Binding-site contacts:
Ligand atom C2 contacts residue ASN264 of chain 1.A at 2.6 Å.
Ligand atom C5 contacts residue THR266 of chain 1.A at 4.0 Å.
Ligand atom C7 contacts residue ASN264 of chain 1.A at 3.3 Å.
Ligand atom C8 contacts residue ASN264 of chain 1.A at 4.5 Å.
Ligand atom C5 contacts residue ASN264 of chain 1.A at 3.5 Å.
Ligand atom O5 contacts residue ASN264 of chain 1.A at 2.2 Å (h-bond).
Ligand atom O5 contacts residue THR266 of chain 1.A at 4.4 Å.
Ligand atom C3 contacts residue ASN264 of chain 1.A at 3.9 Å.
Ligand atom C1 contacts residue ASN264 of chain 1.A at 1.4 Å.
Ligand atom O7 contacts residue ASN264 of chain 1.A at 3.1 Å (h-bond).
Ligand atom C4 contacts residue ASN264 of chain 1.A at 4.2 Å.
Ligand atom C8 contacts residue ARG164 of chain 1.A at 3.9 Å.
Ligand atom C6 contacts residue THR266 of chain 1.A at 3.9 Å.
Ligand atom N2 contacts residue ASN264 of chain 1.A at 3.2 Å (h-bond).

The small molecule below binds the protein below.
Small molecule (SMILES): CC(=O)N[C@H]1[C@H](O[C@H]2[C@H](O)[C@@H](NC(C)=O)CO[C@@H]2CO[C@@H]2O[C@@H](C)[C@@H](O)[C@@H](O)[C@@H]2O)O[C@H](CO)[C@@H](O)[C@@H]1O

Sequence of chain 1.A:
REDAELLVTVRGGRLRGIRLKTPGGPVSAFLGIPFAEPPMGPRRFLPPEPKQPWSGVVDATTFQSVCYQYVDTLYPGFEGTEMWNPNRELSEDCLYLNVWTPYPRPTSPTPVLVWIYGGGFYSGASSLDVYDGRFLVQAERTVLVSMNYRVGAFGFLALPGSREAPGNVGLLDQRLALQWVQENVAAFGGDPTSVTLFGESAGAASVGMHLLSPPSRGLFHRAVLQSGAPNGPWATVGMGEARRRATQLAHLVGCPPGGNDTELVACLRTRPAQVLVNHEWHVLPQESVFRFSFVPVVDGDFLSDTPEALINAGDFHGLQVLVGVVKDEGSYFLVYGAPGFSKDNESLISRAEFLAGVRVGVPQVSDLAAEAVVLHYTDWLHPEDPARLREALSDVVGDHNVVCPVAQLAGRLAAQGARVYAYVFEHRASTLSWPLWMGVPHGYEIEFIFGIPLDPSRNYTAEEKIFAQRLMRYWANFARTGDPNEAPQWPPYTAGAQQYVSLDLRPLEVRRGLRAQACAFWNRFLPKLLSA